Sequence of chain 4.B:
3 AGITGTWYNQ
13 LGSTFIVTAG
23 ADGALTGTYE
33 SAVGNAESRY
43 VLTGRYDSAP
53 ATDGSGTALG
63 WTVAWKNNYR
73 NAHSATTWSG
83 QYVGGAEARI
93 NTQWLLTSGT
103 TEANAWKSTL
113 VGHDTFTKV

This small molecule binds to this protein.
Small molecule (SMILES): O=C(O)c1ccccc1/N=N/c1ccc(O)cc1

Binding-site contacts:
Ligand atom C contacts residue TYR31 of chain 1.A at 3.6 Å (hydrophobic).
Ligand atom N1 contacts residue SER33 of chain 1.A at 3.2 Å (h-bond).
Ligand atom N1 contacts residue VAL35 of chain 1.A at 3.3 Å.
Ligand atom C3 contacts residue TRP80 of chain 1.A at 3.9 Å (hydrophobic).
Ligand atom N1 contacts residue TRP67 of chain 1.A at 3.4 Å.
Ligand atom C5 contacts residue TRP96 of chain 1.A at 3.6 Å (hydrophobic).
Ligand atom C4' contacts residue ASN37 of chain 1.A at 3.0 Å.
Ligand atom C2' contacts residue SER33 of chain 1.A at 3.1 Å.
Ligand atom C3 contacts residue ASP116 of chain 1.A at 3.3 Å.
Ligand atom C3' contacts residue VAL35 of chain 1.A at 3.1 Å (hydrophobic).
Ligand atom C6' contacts residue TRP67 of chain 1.A at 3.8 Å (hydrophobic).
Ligand atom C4 contacts residue ASP116 of chain 1.A at 3.8 Å.
Ligand atom C4' contacts residue ALA38 of chain 1.A at 3.5 Å (hydrophobic).
Ligand atom OXT contacts residue VAL35 of chain 1.A at 3.3 Å.
Ligand atom N1' contacts residue VAL35 of chain 1.A at 3.8 Å.
Ligand atom C2' contacts residue ALA38 of chain 1.A at 3.7 Å (hydrophobic).
Ligand atom OXT contacts residue SER33 of chain 1.A at 2.3 Å (h-bond).
Ligand atom C1' contacts residue TRP67 of chain 1.A at 3.5 Å (hydrophobic).
Ligand atom C3' contacts residue ASN37 of chain 1.A at 3.7 Å.
Ligand atom C3' contacts residue TRP67 of chain 1.A at 3.8 Å (hydrophobic).
Ligand atom C5 contacts residue THR78 of chain 1.A at 3.7 Å.
Ligand atom C5' contacts residue ASN37 of chain 1.A at 3.7 Å.
Ligand atom N1' contacts residue TRP67 of chain 1.A at 3.5 Å.
Ligand atom C2' contacts residue TRP67 of chain 1.A at 3.8 Å (hydrophobic).
Ligand atom O contacts residue TYR31 of chain 1.A at 2.7 Å (h-bond).
Ligand atom C3' contacts residue ALA38 of chain 1.A at 2.7 Å (hydrophobic).
Ligand atom C1' contacts residue VAL35 of chain 1.A at 3.8 Å (hydrophobic).
Ligand atom OXT contacts residue SER15 of chain 1.A at 2.9 Å (h-bond).
Ligand atom O contacts residue ASN11 of chain 1.A at 3.1 Å (h-bond).
Ligand atom O contacts residue SER15 of chain 1.A at 3.0 Å (h-bond).
Ligand atom O4' contacts residue ASN37 of chain 1.A at 1.7 Å (h-bond).
Ligand atom O4' contacts residue ALA74 of chain 1.A at 3.5 Å.
Ligand atom C4' contacts residue GLY36 of chain 1.A at 3.9 Å.
Ligand atom O4' contacts residue ALA38 of chain 1.A at 2.9 Å (h-bond).
Ligand atom C1 contacts residue VAL35 of chain 1.A at 3.8 Å (hydrophobic).
Ligand atom C2' contacts residue VAL35 of chain 1.A at 3.0 Å (hydrophobic).
Ligand atom C contacts residue SER15 of chain 1.A at 3.4 Å.
Ligand atom C4 contacts residue TRP96 of chain 1.A at 3.1 Å (hydrophobic).
Ligand atom C contacts residue SER33 of chain 1.A at 3.7 Å.
Ligand atom C6 contacts residue THR78 of chain 1.A at 3.5 Å.

Sequence of chain 1.A:
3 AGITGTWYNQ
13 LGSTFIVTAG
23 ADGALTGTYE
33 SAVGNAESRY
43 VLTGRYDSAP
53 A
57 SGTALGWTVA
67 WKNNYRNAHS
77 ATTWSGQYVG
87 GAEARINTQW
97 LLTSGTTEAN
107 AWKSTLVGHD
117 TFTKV